A small-molecule ligand and the protein it binds are described below.
Small molecule (SMILES): CC(=O)N[C@H]1[C@H](O[C@H]2[C@H](O)[C@@H](NC(C)=O)CO[C@@H]2CO)O[C@H](CO)[C@@H](O)[C@@H]1O

Sequence of chain 1.A:
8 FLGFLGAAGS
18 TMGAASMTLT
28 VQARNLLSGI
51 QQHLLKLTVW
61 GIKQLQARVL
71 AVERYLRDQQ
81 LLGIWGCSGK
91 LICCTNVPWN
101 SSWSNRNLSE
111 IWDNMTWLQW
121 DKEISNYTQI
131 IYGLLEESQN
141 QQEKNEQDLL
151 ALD

Binding-site contacts:
Ligand atom C2 contacts residue GLU57 of chain 1.F at 4.2 Å.
Ligand atom O5 contacts residue ASN58 of chain 1.F at 2.3 Å (h-bond).
Ligand atom C1 contacts residue ASN58 of chain 1.F at 1.4 Å.
Ligand atom O7 contacts residue ASN58 of chain 1.F at 4.3 Å.
Ligand atom O7 contacts residue GLY16 of chain 1.A at 2.9 Å (h-bond).
Ligand atom C7 contacts residue ASN58 of chain 1.F at 3.8 Å.
Ligand atom C7 contacts residue GLU57 of chain 1.F at 4.3 Å.
Ligand atom C8 contacts residue GLY13 of chain 1.A at 4.4 Å.
Ligand atom C4 contacts residue ASN58 of chain 1.F at 4.2 Å.
Ligand atom N2 contacts residue GLU57 of chain 1.F at 3.4 Å.
Ligand atom N2 contacts residue ASN58 of chain 1.F at 2.9 Å (h-bond).
Ligand atom C7 contacts residue GLY16 of chain 1.A at 3.4 Å.
Ligand atom C1 contacts residue GLU57 of chain 1.F at 3.8 Å.
Ligand atom C2 contacts residue GLY16 of chain 1.A at 3.4 Å.
Ligand atom C1 contacts residue GLY16 of chain 1.A at 3.9 Å.
Ligand atom C5 contacts residue ASN58 of chain 1.F at 3.6 Å.
Ligand atom C2 contacts residue ASN58 of chain 1.F at 2.5 Å.
Ligand atom N2 contacts residue GLY16 of chain 1.A at 3.6 Å.
Ligand atom O5 contacts residue GLY16 of chain 1.A at 4.3 Å.
Ligand atom C8 contacts residue GLU57 of chain 1.F at 3.8 Å.
Ligand atom C3 contacts residue ASN58 of chain 1.F at 3.8 Å.

Sequence of chain 1.F:
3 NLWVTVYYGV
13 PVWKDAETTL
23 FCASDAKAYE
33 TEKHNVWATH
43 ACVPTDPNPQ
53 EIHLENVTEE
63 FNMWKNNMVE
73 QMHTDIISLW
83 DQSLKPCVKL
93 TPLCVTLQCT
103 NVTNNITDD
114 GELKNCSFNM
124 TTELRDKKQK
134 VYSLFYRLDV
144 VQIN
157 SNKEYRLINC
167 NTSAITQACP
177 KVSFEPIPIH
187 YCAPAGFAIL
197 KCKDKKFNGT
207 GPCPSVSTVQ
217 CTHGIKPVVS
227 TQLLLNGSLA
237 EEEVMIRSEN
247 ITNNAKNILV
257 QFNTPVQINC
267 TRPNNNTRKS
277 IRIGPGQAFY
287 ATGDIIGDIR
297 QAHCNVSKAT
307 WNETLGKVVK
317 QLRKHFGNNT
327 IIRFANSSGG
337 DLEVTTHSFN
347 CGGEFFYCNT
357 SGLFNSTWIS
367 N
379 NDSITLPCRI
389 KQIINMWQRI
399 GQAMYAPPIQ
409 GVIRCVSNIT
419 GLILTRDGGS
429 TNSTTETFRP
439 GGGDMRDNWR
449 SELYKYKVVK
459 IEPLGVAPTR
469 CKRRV